The protein below binds the small molecule below.
Small molecule (SMILES): COc1n[nH]c2ncc(-c3cn(-c4c(F)ccc(NS(=O)(=O)c5cccc(Br)c5)c4F)nn3)cc12

Sequence of chain 1.A:
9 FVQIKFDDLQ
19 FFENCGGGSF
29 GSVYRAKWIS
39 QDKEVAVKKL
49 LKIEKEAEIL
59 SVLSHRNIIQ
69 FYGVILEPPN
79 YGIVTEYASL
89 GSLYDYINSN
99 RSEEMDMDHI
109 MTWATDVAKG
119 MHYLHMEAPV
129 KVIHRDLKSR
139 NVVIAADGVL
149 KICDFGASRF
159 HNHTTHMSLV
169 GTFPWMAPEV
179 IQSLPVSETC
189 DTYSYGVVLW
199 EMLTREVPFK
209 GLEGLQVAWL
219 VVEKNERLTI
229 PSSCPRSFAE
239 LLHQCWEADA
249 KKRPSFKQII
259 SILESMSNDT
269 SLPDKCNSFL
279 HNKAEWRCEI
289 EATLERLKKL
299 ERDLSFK

Binding-site contacts:
Ligand atom C34 contacts residue PHE153 of chain 1.A at 3.4 Å (hydrophobic).
Ligand atom O31 contacts residue GLY154 of chain 1.A at 2.6 Å (h-bond).
Ligand atom C22 contacts residue TYR85 of chain 1.A at 3.7 Å (hydrophobic).
Ligand atom O32 contacts residue PHE158 of chain 1.A at 3.4 Å.
Ligand atom N28 contacts residue VAL31 of chain 1.A at 3.6 Å.
Ligand atom C14 contacts residue ALA44 of chain 1.A at 3.5 Å (hydrophobic).
Ligand atom C19 contacts residue ALA86 of chain 1.A at 3.6 Å (hydrophobic).
Ligand atom C10 contacts residue LYS46 of chain 1.A at 3.7 Å.
Ligand atom N25 contacts residue ALA86 of chain 1.A at 2.9 Å (h-bond).
Ligand atom C19 contacts residue TYR85 of chain 1.A at 3.5 Å (hydrophobic).
Ligand atom O31 contacts residue ASP152 of chain 1.A at 3.1 Å.
Ligand atom N20 contacts residue ALA86 of chain 1.A at 2.6 Å (h-bond).
Ligand atom N21 contacts residue ALA86 of chain 1.A at 3.5 Å (h-bond).
Ligand atom N21 contacts residue TYR85 of chain 1.A at 3.2 Å (h-bond).
Ligand atom F11 contacts residue LYS46 of chain 1.A at 3.4 Å.
Ligand atom N27 contacts residue VAL31 of chain 1.A at 3.5 Å.
Ligand atom C08 contacts residue LYS46 of chain 1.A at 3.6 Å.
Ligand atom C09 contacts residue THR83 of chain 1.A at 3.4 Å.
Ligand atom N06 contacts residue ASP152 of chain 1.A at 3.0 Å (salt-bridge).
Ligand atom N25 contacts residue TYR85 of chain 1.A at 3.7 Å.
Ligand atom F30 contacts residue ASP152 of chain 1.A at 3.0 Å.
Ligand atom C07 contacts residue LYS46 of chain 1.A at 3.6 Å.
Ligand atom N21 contacts residue GLY89 of chain 1.A at 3.3 Å.
Ligand atom BR1 contacts residue SER59 of chain 1.A at 3.7 Å.
Ligand atom C33 contacts residue PHE153 of chain 1.A at 3.3 Å (hydrophobic).
Ligand atom F11 contacts residue ILE81 of chain 1.A at 3.5 Å.
Ligand atom BR1 contacts residue ALA55 of chain 1.A at 3.0 Å.
Ligand atom F11 contacts residue ALA44 of chain 1.A at 3.6 Å.
Ligand atom C24 contacts residue CYS23 of chain 1.A at 3.6 Å (hydrophobic).
Ligand atom O31 contacts residue PHE153 of chain 1.A at 2.8 Å (h-bond).
Ligand atom F11 contacts residue THR83 of chain 1.A at 3.6 Å.
Ligand atom C18 contacts residue TYR85 of chain 1.A at 3.7 Å (hydrophobic).
Ligand atom C35 contacts residue PHE69 of chain 1.A at 3.6 Å (hydrophobic).
Ligand atom C09 contacts residue LYS46 of chain 1.A at 3.5 Å.
Ligand atom O23 contacts residue CYS23 of chain 1.A at 3.4 Å.
Ligand atom F30 contacts residue CYS151 of chain 1.A at 3.0 Å.
Ligand atom N20 contacts residue TYR85 of chain 1.A at 3.4 Å.
Ligand atom C14 contacts residue THR83 of chain 1.A at 3.5 Å.
Ligand atom C09 contacts residue ILE81 of chain 1.A at 3.6 Å (hydrophobic).
Ligand atom C10 contacts residue THR83 of chain 1.A at 3.5 Å.